The small molecule below binds the protein below.
Small molecule (SMILES): O=c1[nH]c(=O)c2[nH+]cn([C@@H]3O[C@H](COP(=O)(O)O)[C@@H](O)[C@H]3O)c2[nH]1

Sequence of chain 1.H:
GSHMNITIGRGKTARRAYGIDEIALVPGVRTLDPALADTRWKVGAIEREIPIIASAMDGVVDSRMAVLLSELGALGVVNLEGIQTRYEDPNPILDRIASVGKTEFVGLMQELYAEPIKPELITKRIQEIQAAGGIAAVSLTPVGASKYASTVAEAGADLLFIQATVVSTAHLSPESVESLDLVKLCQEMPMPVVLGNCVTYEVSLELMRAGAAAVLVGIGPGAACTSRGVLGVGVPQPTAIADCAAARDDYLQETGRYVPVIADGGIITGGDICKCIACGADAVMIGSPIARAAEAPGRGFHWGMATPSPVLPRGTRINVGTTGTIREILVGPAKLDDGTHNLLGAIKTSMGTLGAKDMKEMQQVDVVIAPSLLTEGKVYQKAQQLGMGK

Binding-site contacts:
Ligand atom C8 contacts residue IMP1 of chain 1.W at 0.3 Å.
Ligand atom O6 contacts residue IMP1 of chain 1.W at 0.2 Å (h-bond).
Ligand atom O2' contacts residue IMP1 of chain 1.W at 0.1 Å (h-bond).
Ligand atom C2' contacts residue IMP1 of chain 1.W at 0.1 Å.
Ligand atom O2 contacts residue CYS225 of chain 1.H at 2.1 Å (h-bond).
Ligand atom O3P contacts residue GLY222 of chain 1.H at 3.1 Å.
Ligand atom O3' contacts residue ASP264 of chain 1.H at 2.5 Å (salt-bridge).
Ligand atom C5 contacts residue IMP1 of chain 1.W at 0.1 Å.
Ligand atom C6 contacts residue IMP1 of chain 1.W at 0.3 Å.
Ligand atom O6 contacts residue ALA306 of chain 1.H at 2.5 Å (h-bond).
Ligand atom N9 contacts residue IMP1 of chain 1.W at 0.1 Å (h-bond).
Ligand atom N3 contacts residue CYS225 of chain 1.H at 2.8 Å (h-bond).
Ligand atom N7 contacts residue MET305 of chain 1.H at 3.1 Å (h-bond).
Ligand atom N3 contacts residue IMP1 of chain 1.W at 0.6 Å (h-bond).
Ligand atom N1 contacts residue IMP1 of chain 1.W at 0.6 Å (h-bond).
Ligand atom C4 contacts residue IMP1 of chain 1.W at 0.3 Å.
Ligand atom O2P contacts residue HIS302 of chain 1.H at 2.8 Å (h-bond).
Ligand atom O5' contacts residue IMP1 of chain 1.W at 0.1 Å (h-bond).
Ligand atom P contacts residue IMP1 of chain 1.W at 0.2 Å.
Ligand atom O2 contacts residue IMP1 of chain 1.W at 1.4 Å.
Ligand atom C5' contacts residue IMP1 of chain 1.W at 0.3 Å.
Ligand atom O4' contacts residue IMP1 of chain 1.W at 0.1 Å (h-bond).
Ligand atom O2' contacts residue ASP264 of chain 1.H at 2.4 Å (salt-bridge).
Ligand atom N1 contacts residue ARG314 of chain 1.H at 3.0 Å (salt-bridge).
Ligand atom O6 contacts residue MET305 of chain 1.H at 3.0 Å (h-bond).
Ligand atom O3P contacts residue GLY266 of chain 1.H at 2.9 Å (h-bond).
Ligand atom C4' contacts residue IMP1 of chain 1.W at 0.1 Å.
Ligand atom C3' contacts residue IMP1 of chain 1.W at 0.1 Å.
Ligand atom O3' contacts residue IMP1 of chain 1.W at 0.1 Å (h-bond).
Ligand atom O3P contacts residue IMP1 of chain 1.W at 0.1 Å (h-bond).
Ligand atom O3' contacts residue SER55 of chain 1.H at 2.9 Å (h-bond).
Ligand atom O1P contacts residue GLY287 of chain 1.H at 2.6 Å (h-bond).
Ligand atom C1' contacts residue IMP1 of chain 1.W at 0.1 Å.
Ligand atom O1P contacts residue IMP1 of chain 1.W at 0.3 Å (h-bond).
Ligand atom O2P contacts residue IMP1 of chain 1.W at 0.3 Å (h-bond).
Ligand atom O3P contacts residue ALA223 of chain 1.H at 2.8 Å (h-bond).
Ligand atom C2 contacts residue CYS225 of chain 1.H at 2.4 Å (hydrophobic).
Ligand atom O2 contacts residue SER227 of chain 1.H at 2.4 Å (h-bond).
Ligand atom C2 contacts residue IMP1 of chain 1.W at 0.7 Å.
Ligand atom N7 contacts residue IMP1 of chain 1.W at 0.3 Å (h-bond).